Sequence of chain 60.A:
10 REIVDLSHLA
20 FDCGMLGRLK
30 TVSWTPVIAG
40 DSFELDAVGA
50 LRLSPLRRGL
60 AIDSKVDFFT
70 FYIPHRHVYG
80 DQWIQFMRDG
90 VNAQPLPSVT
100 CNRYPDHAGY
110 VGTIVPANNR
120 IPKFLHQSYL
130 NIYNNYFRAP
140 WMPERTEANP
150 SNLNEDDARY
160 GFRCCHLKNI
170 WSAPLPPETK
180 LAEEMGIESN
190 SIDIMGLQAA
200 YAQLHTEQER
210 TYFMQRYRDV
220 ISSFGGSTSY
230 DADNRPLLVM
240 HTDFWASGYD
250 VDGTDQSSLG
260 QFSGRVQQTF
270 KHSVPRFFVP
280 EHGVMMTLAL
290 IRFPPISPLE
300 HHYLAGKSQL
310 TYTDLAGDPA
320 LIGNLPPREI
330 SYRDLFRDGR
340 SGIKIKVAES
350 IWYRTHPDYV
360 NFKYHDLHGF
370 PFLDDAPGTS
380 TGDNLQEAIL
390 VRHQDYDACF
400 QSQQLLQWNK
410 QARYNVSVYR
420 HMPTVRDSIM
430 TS

Sequence of chain 60.C:
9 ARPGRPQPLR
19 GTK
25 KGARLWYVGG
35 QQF

This protein binds this small molecule.
Small molecule (SMILES): Nc1ccn([C@H]2C[C@H](O)[C@@H](COP(=O)(O)O)O2)c(=O)n1

Binding-site contacts:
Ligand atom C2' contacts residue LYS25 of chain 60.C at 3.8 Å.
Ligand atom C5' contacts residue ASP242 of chain 60.A at 4.4 Å.
Ligand atom OP2 contacts residue ASP242 of chain 60.A at 3.9 Å.